Sequence of chain 1.B:
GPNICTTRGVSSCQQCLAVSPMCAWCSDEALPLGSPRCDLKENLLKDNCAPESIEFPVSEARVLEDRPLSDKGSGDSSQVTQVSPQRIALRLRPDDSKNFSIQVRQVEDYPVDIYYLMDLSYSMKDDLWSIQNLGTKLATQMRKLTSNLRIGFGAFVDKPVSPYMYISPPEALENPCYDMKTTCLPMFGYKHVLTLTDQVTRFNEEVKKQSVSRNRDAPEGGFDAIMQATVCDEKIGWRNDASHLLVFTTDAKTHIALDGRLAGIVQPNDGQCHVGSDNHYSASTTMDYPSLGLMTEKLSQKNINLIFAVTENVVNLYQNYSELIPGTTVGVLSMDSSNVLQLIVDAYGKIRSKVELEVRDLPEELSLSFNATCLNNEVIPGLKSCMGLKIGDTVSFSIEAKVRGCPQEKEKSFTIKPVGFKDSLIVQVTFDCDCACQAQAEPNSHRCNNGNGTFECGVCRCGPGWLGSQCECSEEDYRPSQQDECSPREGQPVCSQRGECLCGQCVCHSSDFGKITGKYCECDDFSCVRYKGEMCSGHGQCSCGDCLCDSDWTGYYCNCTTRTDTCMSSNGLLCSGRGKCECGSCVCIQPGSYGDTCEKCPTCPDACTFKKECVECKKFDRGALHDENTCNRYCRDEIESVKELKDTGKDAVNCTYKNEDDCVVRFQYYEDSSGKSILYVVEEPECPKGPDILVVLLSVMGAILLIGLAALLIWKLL

Binding-site contacts:
Ligand atom C1 contacts residue ASN449 of chain 1.B at 4.0 Å.
Ligand atom N2 contacts residue ASN449 of chain 1.B at 3.4 Å (h-bond).
Ligand atom C1 contacts residue TRP466 of chain 1.B at 4.4 Å (hydrophobic).
Ligand atom N2 contacts residue ASN452 of chain 1.B at 2.9 Å (h-bond).
Ligand atom C8 contacts residue ASN452 of chain 1.B at 4.4 Å.
Ligand atom C5 contacts residue TRP466 of chain 1.B at 4.3 Å (hydrophobic).
Ligand atom C7 contacts residue ASN449 of chain 1.B at 3.2 Å.
Ligand atom C6 contacts residue TRP466 of chain 1.B at 3.7 Å (hydrophobic).
Ligand atom O5 contacts residue ASN452 of chain 1.B at 2.4 Å (h-bond).
Ligand atom O7 contacts residue ASN450 of chain 1.B at 3.2 Å.
Ligand atom C5 contacts residue ASN452 of chain 1.B at 3.7 Å.
Ligand atom C3 contacts residue ASN452 of chain 1.B at 3.8 Å.
Ligand atom N2 contacts residue ASN450 of chain 1.B at 4.3 Å.
Ligand atom C1 contacts residue ASN452 of chain 1.B at 1.4 Å.
Ligand atom C2 contacts residue ASN452 of chain 1.B at 2.5 Å.
Ligand atom C8 contacts residue ASN449 of chain 1.B at 3.2 Å.
Ligand atom O6 contacts residue TRP466 of chain 1.B at 3.6 Å.
Ligand atom C4 contacts residue ASN452 of chain 1.B at 4.2 Å.
Ligand atom C7 contacts residue ASN452 of chain 1.B at 3.8 Å.
Ligand atom C2 contacts residue ASN449 of chain 1.B at 4.1 Å.
Ligand atom O5 contacts residue TRP466 of chain 1.B at 3.5 Å.
Ligand atom O7 contacts residue ASN449 of chain 1.B at 3.2 Å (h-bond).
Ligand atom C7 contacts residue ASN450 of chain 1.B at 4.1 Å.

The small molecule below binds the protein below.
Small molecule (SMILES): CC(=O)N[C@H]1[C@H](O[C@H]2[C@H](O)[C@@H](NC(C)=O)CO[C@@H]2CO)O[C@H](CO)[C@@H](O[C@@H]2O[C@H](CO[C@@H]3O[C@H](CO)[C@@H](O)[C@H](O)[C@@H]3O)[C@@H](O)[C@H](O)[C@@H]2O)[C@@H]1O